Sequence of chain 1.A:
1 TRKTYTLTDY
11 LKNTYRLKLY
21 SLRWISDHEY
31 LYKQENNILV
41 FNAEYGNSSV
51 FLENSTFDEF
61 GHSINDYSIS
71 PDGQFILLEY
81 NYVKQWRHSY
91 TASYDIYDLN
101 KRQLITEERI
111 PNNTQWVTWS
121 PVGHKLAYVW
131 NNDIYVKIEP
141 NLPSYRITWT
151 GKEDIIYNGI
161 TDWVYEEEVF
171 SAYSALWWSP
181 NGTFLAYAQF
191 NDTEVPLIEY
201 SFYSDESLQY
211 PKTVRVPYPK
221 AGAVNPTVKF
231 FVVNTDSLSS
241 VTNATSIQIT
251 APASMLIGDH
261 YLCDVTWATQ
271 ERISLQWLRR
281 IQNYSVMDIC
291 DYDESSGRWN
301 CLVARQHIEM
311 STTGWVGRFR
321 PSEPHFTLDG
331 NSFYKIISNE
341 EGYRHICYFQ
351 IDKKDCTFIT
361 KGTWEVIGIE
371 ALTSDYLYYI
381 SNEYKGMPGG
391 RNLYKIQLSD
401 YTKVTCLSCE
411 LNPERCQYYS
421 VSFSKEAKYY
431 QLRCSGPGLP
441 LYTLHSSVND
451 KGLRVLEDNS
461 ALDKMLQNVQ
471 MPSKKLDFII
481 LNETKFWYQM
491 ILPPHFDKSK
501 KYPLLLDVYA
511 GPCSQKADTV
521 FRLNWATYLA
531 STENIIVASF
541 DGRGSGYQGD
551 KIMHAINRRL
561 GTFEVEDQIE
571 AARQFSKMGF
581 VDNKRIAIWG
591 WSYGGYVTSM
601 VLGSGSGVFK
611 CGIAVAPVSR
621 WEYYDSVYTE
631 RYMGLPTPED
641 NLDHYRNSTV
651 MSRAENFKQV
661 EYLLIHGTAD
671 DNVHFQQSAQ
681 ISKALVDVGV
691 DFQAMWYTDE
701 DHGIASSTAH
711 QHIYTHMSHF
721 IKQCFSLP

This small molecule binds to this protein.
Small molecule (SMILES): CC(=O)N[C@@H]1[C@@H](O)[C@H](O)[C@@H](CO)O[C@H]1O

Binding-site contacts:
Ligand atom O6 contacts residue ASN36 of chain 1.A at 2.8 Å (h-bond).
Ligand atom O3 contacts residue GLU35 of chain 1.A at 4.2 Å.
Ligand atom O5 contacts residue ASN54 of chain 1.A at 2.4 Å (h-bond).
Ligand atom O7 contacts residue ASN54 of chain 1.A at 4.5 Å.
Ligand atom C7 contacts residue ASN37 of chain 1.A at 3.4 Å.
Ligand atom C5 contacts residue ASN36 of chain 1.A at 3.2 Å.
Ligand atom C1 contacts residue ASN37 of chain 1.A at 4.1 Å.
Ligand atom C4 contacts residue ASN54 of chain 1.A at 4.3 Å.
Ligand atom C8 contacts residue ASN54 of chain 1.A at 3.8 Å.
Ligand atom C1 contacts residue ASN36 of chain 1.A at 3.9 Å.
Ligand atom N2 contacts residue ASN37 of chain 1.A at 2.8 Å (h-bond).
Ligand atom C7 contacts residue ASN54 of chain 1.A at 3.6 Å.
Ligand atom C2 contacts residue GLU35 of chain 1.A at 3.5 Å.
Ligand atom C6 contacts residue ASN36 of chain 1.A at 3.2 Å.
Ligand atom C8 contacts residue ASN37 of chain 1.A at 3.1 Å.
Ligand atom C5 contacts residue GLU35 of chain 1.A at 3.7 Å.
Ligand atom C5 contacts residue ASN54 of chain 1.A at 3.7 Å.
Ligand atom C3 contacts residue ASN54 of chain 1.A at 3.8 Å.
Ligand atom N2 contacts residue GLU35 of chain 1.A at 3.4 Å (salt-bridge).
Ligand atom C2 contacts residue ASN54 of chain 1.A at 2.5 Å.
Ligand atom C3 contacts residue ASN37 of chain 1.A at 4.4 Å.
Ligand atom O5 contacts residue GLU35 of chain 1.A at 3.8 Å.
Ligand atom N2 contacts residue ASN54 of chain 1.A at 2.9 Å (h-bond).
Ligand atom C4 contacts residue GLU35 of chain 1.A at 4.2 Å.
Ligand atom O5 contacts residue ASN36 of chain 1.A at 3.4 Å (h-bond).
Ligand atom C1 contacts residue ASN54 of chain 1.A at 1.4 Å.
Ligand atom C2 contacts residue ASN37 of chain 1.A at 3.9 Å.
Ligand atom C1 contacts residue GLU35 of chain 1.A at 3.0 Å.
Ligand atom C3 contacts residue GLU35 of chain 1.A at 3.5 Å.